This protein binds this small molecule.
Small molecule (SMILES): CC(=O)N[C@H]1[C@H](O[C@H]2[C@H](O)[C@@H](NC(C)=O)CO[C@@H]2CO)O[C@H](CO)[C@@H](O)[C@@H]1O

Binding-site contacts:
Ligand atom N2 contacts residue LEU54 of chain 1.A at 3.2 Å (h-bond).
Ligand atom O7 contacts residue ASN47 of chain 1.A at 3.1 Å (h-bond).
Ligand atom O5 contacts residue ASN47 of chain 1.A at 2.4 Å (h-bond).
Ligand atom O5 contacts residue GLY52 of chain 1.A at 3.5 Å.
Ligand atom C8 contacts residue ILE55 of chain 1.A at 4.3 Å (hydrophobic).
Ligand atom C4 contacts residue GLY52 of chain 1.A at 4.5 Å.
Ligand atom C8 contacts residue ALA56 of chain 1.A at 3.8 Å (hydrophobic).
Ligand atom C3 contacts residue ASN47 of chain 1.A at 3.9 Å.
Ligand atom C1 contacts residue ASN47 of chain 1.A at 1.4 Å.
Ligand atom C8 contacts residue LEU54 of chain 1.A at 4.0 Å (hydrophobic).
Ligand atom C8 contacts residue ASN47 of chain 1.A at 4.4 Å.
Ligand atom C1 contacts residue LEU54 of chain 1.A at 3.8 Å (hydrophobic).
Ligand atom C2 contacts residue LEU54 of chain 1.A at 3.9 Å (hydrophobic).
Ligand atom C2 contacts residue ASN47 of chain 1.A at 2.6 Å.
Ligand atom C7 contacts residue ASN47 of chain 1.A at 3.2 Å.
Ligand atom C8 contacts residue TYR126 of chain 1.A at 3.9 Å (hydrophobic).
Ligand atom C5 contacts residue ASN47 of chain 1.A at 3.8 Å.
Ligand atom C4 contacts residue ASN47 of chain 1.A at 4.4 Å.
Ligand atom C5 contacts residue GLY52 of chain 1.A at 3.7 Å.
Ligand atom C7 contacts residue LEU54 of chain 1.A at 4.0 Å (hydrophobic).
Ligand atom N2 contacts residue ASN47 of chain 1.A at 3.0 Å (h-bond).
Ligand atom C6 contacts residue GLY52 of chain 1.A at 4.5 Å.
Ligand atom C1 contacts residue GLY52 of chain 1.A at 3.9 Å.
Ligand atom C3 contacts residue LEU54 of chain 1.A at 4.0 Å (hydrophobic).

Sequence of chain 1.A:
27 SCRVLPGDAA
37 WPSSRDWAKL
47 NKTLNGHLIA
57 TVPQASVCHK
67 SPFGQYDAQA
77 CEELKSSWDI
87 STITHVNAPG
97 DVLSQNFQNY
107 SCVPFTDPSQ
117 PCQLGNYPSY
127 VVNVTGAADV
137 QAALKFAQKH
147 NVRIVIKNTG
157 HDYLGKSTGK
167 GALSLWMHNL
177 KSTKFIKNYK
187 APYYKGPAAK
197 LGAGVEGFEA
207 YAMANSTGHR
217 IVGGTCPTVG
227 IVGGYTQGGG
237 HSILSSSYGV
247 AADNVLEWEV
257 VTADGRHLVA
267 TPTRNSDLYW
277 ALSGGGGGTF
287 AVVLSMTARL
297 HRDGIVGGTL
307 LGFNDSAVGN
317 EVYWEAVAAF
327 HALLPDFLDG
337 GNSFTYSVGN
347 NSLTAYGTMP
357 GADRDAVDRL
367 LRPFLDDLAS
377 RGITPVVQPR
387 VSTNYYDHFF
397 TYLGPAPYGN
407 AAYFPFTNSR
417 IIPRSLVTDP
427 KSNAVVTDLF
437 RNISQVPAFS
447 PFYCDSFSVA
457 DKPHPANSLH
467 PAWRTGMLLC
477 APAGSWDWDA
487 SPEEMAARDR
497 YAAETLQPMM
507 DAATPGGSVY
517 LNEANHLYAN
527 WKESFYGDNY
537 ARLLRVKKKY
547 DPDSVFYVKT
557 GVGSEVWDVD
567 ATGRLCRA